This small molecule binds to this protein.
Small molecule (SMILES): O=c1[nH]cnc2c1ncn2[C@@H]1O[C@H](COP(=O)(O)O)[C@@H](O)[C@H]1O

Sequence of chain 1.B:
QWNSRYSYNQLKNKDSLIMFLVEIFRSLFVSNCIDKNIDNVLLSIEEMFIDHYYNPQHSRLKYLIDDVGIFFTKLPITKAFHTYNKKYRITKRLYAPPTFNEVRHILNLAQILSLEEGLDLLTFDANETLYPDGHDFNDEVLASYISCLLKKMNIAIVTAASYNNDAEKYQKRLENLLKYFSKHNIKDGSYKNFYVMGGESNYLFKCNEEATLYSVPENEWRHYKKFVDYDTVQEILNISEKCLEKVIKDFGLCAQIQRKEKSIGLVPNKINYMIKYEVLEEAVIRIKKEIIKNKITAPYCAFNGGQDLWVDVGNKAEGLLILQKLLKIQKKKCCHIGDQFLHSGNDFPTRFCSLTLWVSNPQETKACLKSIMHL

Binding-site contacts:
Ligand atom P contacts residue ASN127 of chain 1.B at 3.7 Å.
Ligand atom O2P contacts residue THR159 of chain 1.B at 2.7 Å (h-bond).
Ligand atom O1P contacts residue ASP125 of chain 1.B at 2.8 Å (salt-bridge).
Ligand atom O3P contacts residue ASP125 of chain 1.B at 2.9 Å (salt-bridge).
Ligand atom O6 contacts residue ASP322 of chain 1.B at 3.5 Å (salt-bridge).
Ligand atom N1 contacts residue TRP320 of chain 1.B at 3.5 Å.
Ligand atom N7 contacts residue ALA160 of chain 1.B at 2.9 Å (h-bond).
Ligand atom C5 contacts residue TRP320 of chain 1.B at 3.4 Å (hydrophobic).
Ligand atom P contacts residue MG1 of chain 1.L at 3.5 Å.
Ligand atom P contacts residue ALA160 of chain 1.B at 3.7 Å.
Ligand atom O2P contacts residue ALA160 of chain 1.B at 3.3 Å (h-bond).
Ligand atom O2P contacts residue ASP125 of chain 1.B at 3.1 Å (salt-bridge).
Ligand atom C5' contacts residue ALA161 of chain 1.B at 3.7 Å (hydrophobic).
Ligand atom C2' contacts residue ASP318 of chain 1.B at 3.3 Å.
Ligand atom P contacts residue ASP125 of chain 1.B at 3.0 Å.
Ligand atom O6 contacts residue SER263 of chain 1.B at 3.1 Å (h-bond).
Ligand atom C4 contacts residue TRP320 of chain 1.B at 3.6 Å (hydrophobic).
Ligand atom N9 contacts residue TRP320 of chain 1.B at 3.7 Å.
Ligand atom N7 contacts residue TRP320 of chain 1.B at 3.5 Å.
Ligand atom O6 contacts residue TRP320 of chain 1.B at 3.2 Å.
Ligand atom O1P contacts residue MG1 of chain 1.L at 3.7 Å.
Ligand atom C4' contacts residue ASN127 of chain 1.B at 3.5 Å.
Ligand atom O2P contacts residue ASN127 of chain 1.B at 3.2 Å (h-bond).
Ligand atom C8 contacts residue TRP320 of chain 1.B at 3.4 Å (hydrophobic).
Ligand atom O1P contacts residue ASN356 of chain 1.B at 3.3 Å (h-bond).
Ligand atom O6 contacts residue SER162 of chain 1.B at 3.3 Å.
Ligand atom O1P contacts residue LYS326 of chain 1.B at 2.6 Å (salt-bridge).
Ligand atom N1 contacts residue SER162 of chain 1.B at 3.3 Å (h-bond).
Ligand atom C6 contacts residue TRP320 of chain 1.B at 3.4 Å (hydrophobic).
Ligand atom C2' contacts residue TRP320 of chain 1.B at 3.6 Å (hydrophobic).
Ligand atom O5' contacts residue ALA160 of chain 1.B at 3.4 Å.
Ligand atom C8 contacts residue ALA160 of chain 1.B at 3.3 Å (hydrophobic).
Ligand atom C6 contacts residue SER162 of chain 1.B at 3.4 Å.
Ligand atom O3P contacts residue MG1 of chain 1.L at 2.1 Å.
Ligand atom O1P contacts residue ALA160 of chain 1.B at 3.1 Å.
Ligand atom C5 contacts residue ALA160 of chain 1.B at 3.4 Å (hydrophobic).
Ligand atom O2' contacts residue ASP318 of chain 1.B at 2.5 Å (salt-bridge).
Ligand atom C5' contacts residue ASN127 of chain 1.B at 3.2 Å.
Ligand atom O3P contacts residue ASN127 of chain 1.B at 3.0 Å (h-bond).
Ligand atom C2 contacts residue SER162 of chain 1.B at 3.5 Å.